A protein and the small-molecule ligand that binds it are described below.
Small molecule (SMILES): Nc1ccn([C@H]2C[C@H](O[P](=O)(O)OC[C@H]3O[C@@H](n4cnc5c(=O)nc(N)[nH]c54)C[C@@H]3O)[C@@H](COP(=O)=O)O2)c(=O)n1

Sequence of chain 3.A:
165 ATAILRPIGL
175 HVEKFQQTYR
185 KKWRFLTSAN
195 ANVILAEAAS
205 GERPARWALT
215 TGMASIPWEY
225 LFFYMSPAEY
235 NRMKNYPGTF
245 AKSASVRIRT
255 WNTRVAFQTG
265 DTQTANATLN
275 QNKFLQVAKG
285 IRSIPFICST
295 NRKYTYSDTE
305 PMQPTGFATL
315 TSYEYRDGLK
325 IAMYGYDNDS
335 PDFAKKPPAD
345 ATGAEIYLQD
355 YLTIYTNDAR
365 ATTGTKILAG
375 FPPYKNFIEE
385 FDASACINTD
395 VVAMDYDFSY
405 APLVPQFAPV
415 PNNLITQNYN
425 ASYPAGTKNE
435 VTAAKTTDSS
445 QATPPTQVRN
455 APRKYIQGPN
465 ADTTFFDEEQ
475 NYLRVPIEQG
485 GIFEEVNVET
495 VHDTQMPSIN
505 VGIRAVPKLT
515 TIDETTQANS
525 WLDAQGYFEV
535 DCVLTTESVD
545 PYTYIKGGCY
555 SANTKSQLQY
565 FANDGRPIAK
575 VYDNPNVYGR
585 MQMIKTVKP

Binding-site contacts:
Ligand atom C4 contacts residue ILE172 of chain 33.A at 3.5 Å (hydrophobic).
Ligand atom N3 contacts residue LYS186 of chain 3.A at 3.5 Å.
Ligand atom O2 contacts residue LYS185 of chain 3.A at 3.7 Å.
Ligand atom N2 contacts residue PRO171 of chain 33.A at 2.9 Å (h-bond).
Ligand atom C6 contacts residue ARG170 of chain 33.A at 1.9 Å.
Ligand atom C4' contacts residue ARG184 of chain 3.A at 3.4 Å.
Ligand atom O3' contacts residue ARG184 of chain 3.A at 3.1 Å (salt-bridge).
Ligand atom O2 contacts residue ARG184 of chain 3.A at 3.7 Å.
Ligand atom C4' contacts residue ARG251 of chain 3.A at 3.8 Å.
Ligand atom OP1 contacts residue ARG184 of chain 3.A at 2.5 Å (salt-bridge).
Ligand atom O4' contacts residue ASP535 of chain 3.A at 3.7 Å.
Ligand atom C5 contacts residue ARG170 of chain 33.A at 3.1 Å.
Ligand atom O6 contacts residue DC1 of chain 34.C at 2.9 Å (h-bond).
Ligand atom N1 contacts residue PRO171 of chain 33.A at 3.8 Å.
Ligand atom O5' contacts residue ARG184 of chain 3.A at 2.3 Å (salt-bridge).
Ligand atom N4 contacts residue ASN380 of chain 34.A at 3.1 Å (h-bond).
Ligand atom C5' contacts residue ARG251 of chain 3.A at 3.8 Å.
Ligand atom C4 contacts residue LYS186 of chain 3.A at 3.6 Å.
Ligand atom C6 contacts residue DC1 of chain 34.C at 3.5 Å.
Ligand atom N4 contacts residue LYS186 of chain 3.A at 3.9 Å.
Ligand atom C6 contacts residue LYS186 of chain 3.A at 3.7 Å.
Ligand atom C5 contacts residue LYS186 of chain 3.A at 3.6 Å.
Ligand atom P contacts residue ARG184 of chain 3.A at 2.8 Å.
Ligand atom N1 contacts residue DC1 of chain 34.C at 2.9 Å (h-bond).
Ligand atom N1 contacts residue ARG170 of chain 33.A at 2.5 Å (salt-bridge).
Ligand atom N2 contacts residue DC1 of chain 34.C at 2.8 Å (h-bond).
Ligand atom N7 contacts residue ARG170 of chain 33.A at 3.8 Å.
Ligand atom OP1 contacts residue ARG251 of chain 3.A at 3.4 Å (salt-bridge).
Ligand atom N2 contacts residue ILE172 of chain 33.A at 3.6 Å.
Ligand atom C2 contacts residue DC1 of chain 34.C at 3.5 Å.
Ligand atom C2 contacts residue ILE172 of chain 33.A at 3.8 Å (hydrophobic).
Ligand atom O6 contacts residue ARG170 of chain 33.A at 0.9 Å (salt-bridge).
Ligand atom N4 contacts residue LEU169 of chain 33.A at 3.9 Å.
Ligand atom N3 contacts residue ILE172 of chain 33.A at 3.5 Å.
Ligand atom C2 contacts residue ARG170 of chain 33.A at 3.9 Å.
Ligand atom C5' contacts residue ARG184 of chain 3.A at 3.4 Å.
Ligand atom N4 contacts residue LYS379 of chain 34.A at 3.0 Å (salt-bridge).
Ligand atom N4 contacts residue ILE172 of chain 33.A at 3.7 Å.
Ligand atom C4 contacts residue LYS379 of chain 34.A at 3.9 Å.
Ligand atom C2 contacts residue PRO171 of chain 33.A at 3.6 Å (hydrophobic).

Sequence of chain 33.A:
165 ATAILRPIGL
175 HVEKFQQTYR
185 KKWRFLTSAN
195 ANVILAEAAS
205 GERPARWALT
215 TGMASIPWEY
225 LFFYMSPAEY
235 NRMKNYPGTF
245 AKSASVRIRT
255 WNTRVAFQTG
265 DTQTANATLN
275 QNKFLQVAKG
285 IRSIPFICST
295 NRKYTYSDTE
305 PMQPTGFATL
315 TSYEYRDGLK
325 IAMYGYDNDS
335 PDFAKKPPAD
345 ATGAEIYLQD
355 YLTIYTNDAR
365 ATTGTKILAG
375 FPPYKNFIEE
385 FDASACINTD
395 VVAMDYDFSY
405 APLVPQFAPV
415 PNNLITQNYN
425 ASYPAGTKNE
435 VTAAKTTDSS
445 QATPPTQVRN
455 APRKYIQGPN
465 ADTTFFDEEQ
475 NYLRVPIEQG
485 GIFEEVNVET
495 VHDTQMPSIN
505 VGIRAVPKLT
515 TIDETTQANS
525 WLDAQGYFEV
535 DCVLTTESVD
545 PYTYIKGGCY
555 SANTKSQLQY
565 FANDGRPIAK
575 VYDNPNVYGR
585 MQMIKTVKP

Sequence of chain 34.A:
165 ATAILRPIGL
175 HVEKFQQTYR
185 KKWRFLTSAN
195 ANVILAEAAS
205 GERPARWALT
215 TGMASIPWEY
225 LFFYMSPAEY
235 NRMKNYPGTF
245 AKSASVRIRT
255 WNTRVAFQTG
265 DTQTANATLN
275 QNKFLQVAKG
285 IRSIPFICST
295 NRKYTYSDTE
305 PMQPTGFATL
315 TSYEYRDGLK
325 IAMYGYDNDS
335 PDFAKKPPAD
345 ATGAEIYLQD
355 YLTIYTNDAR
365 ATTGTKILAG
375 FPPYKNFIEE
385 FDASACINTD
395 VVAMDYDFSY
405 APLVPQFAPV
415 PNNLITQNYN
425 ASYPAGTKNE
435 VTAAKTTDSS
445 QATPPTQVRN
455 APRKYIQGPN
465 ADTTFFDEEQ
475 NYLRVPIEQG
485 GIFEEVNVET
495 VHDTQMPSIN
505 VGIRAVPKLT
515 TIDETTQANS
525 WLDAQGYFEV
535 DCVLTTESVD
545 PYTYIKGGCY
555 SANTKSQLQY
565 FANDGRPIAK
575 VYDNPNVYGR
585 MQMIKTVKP